Sequence of chain 1.A:
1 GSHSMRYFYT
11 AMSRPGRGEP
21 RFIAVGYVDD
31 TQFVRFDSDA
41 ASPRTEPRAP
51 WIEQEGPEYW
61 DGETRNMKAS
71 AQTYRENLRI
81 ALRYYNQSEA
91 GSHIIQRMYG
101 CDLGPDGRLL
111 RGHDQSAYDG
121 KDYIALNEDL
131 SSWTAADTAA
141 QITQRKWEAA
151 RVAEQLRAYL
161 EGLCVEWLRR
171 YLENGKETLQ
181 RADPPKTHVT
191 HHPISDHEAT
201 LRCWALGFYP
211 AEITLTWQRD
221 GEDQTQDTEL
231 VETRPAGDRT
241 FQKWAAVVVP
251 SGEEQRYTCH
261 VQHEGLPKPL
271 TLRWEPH

Binding-site contacts:
Ligand atom OE1 contacts residue TRP167 of chain 1.A at 3.5 Å.
Ligand atom O contacts residue ILE80 of chain 1.A at 3.6 Å.
Ligand atom N contacts residue TYR7 of chain 1.A at 3.2 Å (h-bond).
Ligand atom CA contacts residue ASN66 of chain 1.A at 3.5 Å.
Ligand atom O contacts residue ASN66 of chain 1.A at 2.8 Å (h-bond).
Ligand atom O contacts residue TYR159 of chain 1.A at 2.5 Å (h-bond).
Ligand atom CG contacts residue GLU63 of chain 1.A at 3.2 Å.
Ligand atom CG contacts residue ASN66 of chain 1.A at 3.5 Å.
Ligand atom N contacts residue TYR99 of chain 1.A at 2.8 Å (h-bond).
Ligand atom CE3 contacts residue TYR123 of chain 1.A at 3.5 Å (hydrophobic).
Ligand atom N contacts residue GLU63 of chain 1.A at 2.9 Å (salt-bridge).
Ligand atom CZ2 contacts residue ILE95 of chain 1.A at 3.4 Å (hydrophobic).
Ligand atom CB contacts residue TYR99 of chain 1.A at 3.3 Å (hydrophobic).
Ligand atom N contacts residue TYR7 of chain 1.A at 2.8 Å (h-bond).
Ligand atom ND2 contacts residue GLU76 of chain 1.A at 3.1 Å (salt-bridge).
Ligand atom CB contacts residue GLU63 of chain 1.A at 3.6 Å.
Ligand atom CD1 contacts residue ASN77 of chain 1.A at 3.4 Å.
Ligand atom NE2 contacts residue TRP167 of chain 1.A at 3.2 Å (h-bond).
Ligand atom ND2 contacts residue ASN77 of chain 1.A at 2.9 Å (h-bond).
Ligand atom OD2 contacts residue TYR74 of chain 1.A at 3.1 Å.
Ligand atom CA contacts residue TYR7 of chain 1.A at 3.1 Å (hydrophobic).
Ligand atom ND2 contacts residue THR73 of chain 1.A at 3.5 Å (h-bond).
Ligand atom CB contacts residue TRP167 of chain 1.A at 3.5 Å (hydrophobic).
Ligand atom O contacts residue TYR84 of chain 1.A at 3.5 Å (h-bond).
Ligand atom O contacts residue TRP147 of chain 1.A at 2.8 Å (h-bond).
Ligand atom C contacts residue TYR7 of chain 1.A at 3.1 Å (hydrophobic).
Ligand atom C contacts residue TYR99 of chain 1.A at 3.5 Å (hydrophobic).
Ligand atom C contacts residue TYR84 of chain 1.A at 3.4 Å (hydrophobic).
Ligand atom CD contacts residue TRP167 of chain 1.A at 3.4 Å (hydrophobic).
Ligand atom CD contacts residue ALA150 of chain 1.A at 3.5 Å (hydrophobic).
Ligand atom OXT contacts residue TYR84 of chain 1.A at 2.6 Å (h-bond).
Ligand atom C contacts residue THR143 of chain 1.A at 3.5 Å.
Ligand atom N contacts residue TYR171 of chain 1.A at 2.6 Å (h-bond).
Ligand atom CE contacts residue ALA150 of chain 1.A at 3.3 Å (hydrophobic).
Ligand atom CA contacts residue TYR171 of chain 1.A at 3.5 Å (hydrophobic).
Ligand atom CA contacts residue TYR99 of chain 1.A at 3.4 Å (hydrophobic).
Ligand atom CG1 contacts residue GLN155 of chain 1.A at 3.2 Å.
Ligand atom OXT contacts residue THR143 of chain 1.A at 2.6 Å (h-bond).
Ligand atom N contacts residue ASN77 of chain 1.A at 3.1 Å (h-bond).
Ligand atom OD2 contacts residue ARG97 of chain 1.A at 3.3 Å (salt-bridge).

This small molecule binds to this protein.
Small molecule (SMILES): CC(C)[C@H](NC(=O)[C@H](CC(=O)O)NC(=O)[C@H](CCC(N)=O)NC(=O)[C@H](CO)NC(=O)[C@H](C)NC(=O)[C@@H](N)CCC(N)=O)C(=O)N[C@@H](CCCCN)C(=O)N[C@@H](CC(N)=O)C(=O)N[C@@H](CC1=c2ccccc2=NC1)C(=O)O